Sequence of chain 1.A:
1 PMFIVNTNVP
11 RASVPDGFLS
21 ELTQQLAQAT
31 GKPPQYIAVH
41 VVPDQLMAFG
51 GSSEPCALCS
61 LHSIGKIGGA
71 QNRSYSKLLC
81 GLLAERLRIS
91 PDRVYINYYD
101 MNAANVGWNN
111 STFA

The small molecule below binds the protein below.
Small molecule (SMILES): O=c1c(-c2ccc(O)c(O)c2)coc2cc(O)ccc12

Binding-site contacts:
Ligand atom OAT contacts residue SER63 of chain 1.A at 4.0 Å.
Ligand atom CAE contacts residue PRO1 of chain 1.A at 3.4 Å (hydrophobic).
Ligand atom CAD contacts residue ILE64 of chain 1.A at 3.5 Å (hydrophobic).
Ligand atom CAN contacts residue LYS32 of chain 1.A at 3.9 Å.
Ligand atom CAB contacts residue ASN97 of chain 1.C at 3.2 Å.
Ligand atom CAO contacts residue TYR36 of chain 1.A at 3.8 Å (hydrophobic).
Ligand atom CAO contacts residue LYS32 of chain 1.A at 3.5 Å.
Ligand atom CAA contacts residue HIS62 of chain 1.A at 3.5 Å.
Ligand atom CAK contacts residue PRO1 of chain 1.A at 3.9 Å (hydrophobic).
Ligand atom OAG contacts residue PHE113 of chain 1.A at 3.8 Å.
Ligand atom CAL contacts residue ILE64 of chain 1.A at 3.8 Å (hydrophobic).
Ligand atom CAH contacts residue TYR95 of chain 1.C at 3.1 Å (hydrophobic).
Ligand atom CAL contacts residue PHE113 of chain 1.A at 3.9 Å (hydrophobic).
Ligand atom OAT contacts residue PRO1 of chain 1.A at 3.5 Å (h-bond).
Ligand atom CAC contacts residue VAL106 of chain 1.A at 3.6 Å (hydrophobic).
Ligand atom CAA contacts residue MET101 of chain 1.A at 3.9 Å (hydrophobic).
Ligand atom CAD contacts residue SER63 of chain 1.A at 3.5 Å.
Ligand atom CAP contacts residue PRO1 of chain 1.A at 3.4 Å (hydrophobic).
Ligand atom CAJ contacts residue PRO1 of chain 1.A at 3.1 Å (hydrophobic).
Ligand atom CAB contacts residue HIS62 of chain 1.A at 3.9 Å.
Ligand atom CAC contacts residue TYR95 of chain 1.C at 3.8 Å (hydrophobic).
Ligand atom OAG contacts residue TYR95 of chain 1.C at 2.8 Å.
Ligand atom CAB contacts residue VAL106 of chain 1.A at 4.0 Å (hydrophobic).
Ligand atom CAD contacts residue HIS62 of chain 1.A at 3.5 Å.
Ligand atom CAF contacts residue VAL106 of chain 1.A at 3.9 Å (hydrophobic).
Ligand atom OAT contacts residue LYS32 of chain 1.A at 3.0 Å (salt-bridge).
Ligand atom CAI contacts residue PRO1 of chain 1.A at 3.3 Å (hydrophobic).
Ligand atom CAA contacts residue ASN97 of chain 1.C at 3.8 Å.
Ligand atom CAA contacts residue SER63 of chain 1.A at 3.9 Å.
Ligand atom OAS contacts residue MET2 of chain 1.A at 3.9 Å.
Ligand atom CAP contacts residue LYS32 of chain 1.A at 3.8 Å.
Ligand atom CAJ contacts residue ILE64 of chain 1.A at 3.8 Å (hydrophobic).
Ligand atom CAH contacts residue PRO1 of chain 1.A at 3.7 Å (hydrophobic).
Ligand atom OAS contacts residue HIS62 of chain 1.A at 3.6 Å.
Ligand atom CAH contacts residue PHE113 of chain 1.A at 3.5 Å (hydrophobic).
Ligand atom CAP contacts residue TYR36 of chain 1.A at 3.5 Å (hydrophobic).
Ligand atom CAF contacts residue PRO1 of chain 1.A at 3.8 Å (hydrophobic).
Ligand atom OAS contacts residue ASN97 of chain 1.C at 2.3 Å (h-bond).
Ligand atom OAT contacts residue ILE64 of chain 1.A at 3.0 Å (h-bond).
Ligand atom OAG contacts residue PRO1 of chain 1.A at 3.8 Å.

Sequence of chain 1.C:
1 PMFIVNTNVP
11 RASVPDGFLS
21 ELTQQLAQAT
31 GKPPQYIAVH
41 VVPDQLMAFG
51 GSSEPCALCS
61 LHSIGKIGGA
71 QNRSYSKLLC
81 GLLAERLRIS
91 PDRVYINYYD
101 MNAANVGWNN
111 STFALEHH